This protein binds this small molecule.
Small molecule (SMILES): CC(=O)N[C@@H]1[C@@H](O)[C@H](O)[C@@H](CO)O[C@H]1O

Sequence of chain 1.R:
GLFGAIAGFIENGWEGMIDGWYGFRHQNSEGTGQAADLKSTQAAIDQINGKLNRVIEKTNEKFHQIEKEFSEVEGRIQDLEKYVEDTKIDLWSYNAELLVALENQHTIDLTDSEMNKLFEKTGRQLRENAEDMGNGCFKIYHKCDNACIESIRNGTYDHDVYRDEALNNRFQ

Binding-site contacts:
Ligand atom C6 contacts residue GLU150 of chain 1.R at 4.5 Å.
Ligand atom O5 contacts residue GLU150 of chain 1.R at 3.7 Å.
Ligand atom C8 contacts residue THR156 of chain 1.R at 4.3 Å.
Ligand atom O5 contacts residue SER151 of chain 1.R at 3.9 Å.
Ligand atom C7 contacts residue ASN154 of chain 1.R at 3.1 Å.
Ligand atom C6 contacts residue ALA147 of chain 1.R at 3.4 Å (hydrophobic).
Ligand atom C1 contacts residue SER151 of chain 1.R at 4.3 Å.
Ligand atom C3 contacts residue ASN154 of chain 1.R at 3.7 Å.
Ligand atom C2 contacts residue ASN154 of chain 1.R at 2.3 Å.
Ligand atom C5 contacts residue ALA147 of chain 1.R at 4.5 Å (hydrophobic).
Ligand atom N2 contacts residue ASN154 of chain 1.R at 2.8 Å (h-bond).
Ligand atom N2 contacts residue THR156 of chain 1.R at 4.2 Å.
Ligand atom O7 contacts residue ASN154 of chain 1.R at 3.1 Å (h-bond).
Ligand atom C8 contacts residue ASN154 of chain 1.R at 4.3 Å.
Ligand atom C1 contacts residue THR156 of chain 1.R at 3.7 Å.
Ligand atom C5 contacts residue ASN154 of chain 1.R at 3.6 Å.
Ligand atom C6 contacts residue SER151 of chain 1.R at 4.4 Å.
Ligand atom O6 contacts residue ALA147 of chain 1.R at 3.8 Å.
Ligand atom C1 contacts residue ASN154 of chain 1.R at 1.4 Å.
Ligand atom O5 contacts residue THR156 of chain 1.R at 4.2 Å.
Ligand atom C4 contacts residue ASN154 of chain 1.R at 4.2 Å.
Ligand atom O5 contacts residue ASN154 of chain 1.R at 2.4 Å (h-bond).
Ligand atom O6 contacts residue GLU150 of chain 1.R at 4.0 Å.
Ligand atom C1 contacts residue GLU150 of chain 1.R at 4.2 Å.